The protein below binds the small molecule below.
Small molecule (SMILES): N#C[Fe](=C=O)C#N

Sequence of chain 1.B:
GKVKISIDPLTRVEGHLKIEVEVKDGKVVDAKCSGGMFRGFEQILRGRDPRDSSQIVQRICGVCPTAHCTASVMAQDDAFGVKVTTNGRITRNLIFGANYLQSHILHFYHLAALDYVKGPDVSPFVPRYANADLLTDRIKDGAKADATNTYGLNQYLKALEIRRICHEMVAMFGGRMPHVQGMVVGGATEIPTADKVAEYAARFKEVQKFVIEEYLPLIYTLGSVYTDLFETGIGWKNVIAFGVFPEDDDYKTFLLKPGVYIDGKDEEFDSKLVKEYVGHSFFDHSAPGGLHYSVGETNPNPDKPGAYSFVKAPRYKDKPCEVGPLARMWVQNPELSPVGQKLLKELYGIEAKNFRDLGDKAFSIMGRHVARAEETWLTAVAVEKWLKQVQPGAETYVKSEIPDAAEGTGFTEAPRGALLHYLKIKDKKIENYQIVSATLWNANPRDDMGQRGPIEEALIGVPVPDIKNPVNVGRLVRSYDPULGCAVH

Binding-site contacts:
Ligand atom C2 contacts residue CYS74 of chain 1.B at 3.0 Å (hydrophobic).
Ligand atom C3 contacts residue CYS74 of chain 1.B at 3.1 Å (hydrophobic).
Ligand atom C1 contacts residue CYS496 of chain 1.B at 3.0 Å (hydrophobic).
Ligand atom C1 contacts residue SEC493 of chain 1.B at 3.7 Å.
Ligand atom C3 contacts residue HIS78 of chain 1.B at 3.4 Å.
Ligand atom FE contacts residue ARG426 of chain 1.B at 4.4 Å.
Ligand atom N1 contacts residue CYS496 of chain 1.B at 3.4 Å.
Ligand atom C2 contacts residue PRO425 of chain 1.B at 4.2 Å (hydrophobic).
Ligand atom O3 contacts residue CYS74 of chain 1.B at 4.0 Å.
Ligand atom C2 contacts residue CYS496 of chain 1.B at 4.2 Å (hydrophobic).
Ligand atom O3 contacts residue ALA448 of chain 1.B at 4.2 Å.
Ligand atom N2 contacts residue PRO425 of chain 1.B at 3.3 Å.
Ligand atom N1 contacts residue SEC493 of chain 1.B at 3.7 Å.
Ligand atom C1 contacts residue THR449 of chain 1.B at 3.7 Å.
Ligand atom N1 contacts residue THR449 of chain 1.B at 2.7 Å (h-bond).
Ligand atom O3 contacts residue LEU429 of chain 1.B at 3.7 Å.
Ligand atom FE contacts residue HIS78 of chain 1.B at 4.2 Å.
Ligand atom C2 contacts residue ARG426 of chain 1.B at 3.5 Å.
Ligand atom C2 contacts residue ALA424 of chain 1.B at 3.4 Å (hydrophobic).
Ligand atom N1 contacts residue ARG426 of chain 1.B at 3.6 Å.
Ligand atom O3 contacts residue CYS496 of chain 1.B at 3.8 Å.
Ligand atom O3 contacts residue SER447 of chain 1.B at 4.2 Å.
Ligand atom C1 contacts residue ALA448 of chain 1.B at 3.7 Å (hydrophobic).
Ligand atom N1 contacts residue ALA448 of chain 1.B at 3.2 Å.
Ligand atom C3 contacts residue CYS496 of chain 1.B at 3.0 Å (hydrophobic).
Ligand atom FE contacts residue SEC493 of chain 1.B at 4.3 Å.
Ligand atom O3 contacts residue HIS78 of chain 1.B at 3.3 Å (h-bond).
Ligand atom C1 contacts residue NI1 of chain 1.M at 4.1 Å.
Ligand atom C3 contacts residue ALA424 of chain 1.B at 3.5 Å (hydrophobic).
Ligand atom FE contacts residue NI1 of chain 1.M at 3.7 Å.
Ligand atom C3 contacts residue ALA448 of chain 1.B at 4.3 Å (hydrophobic).
Ligand atom FE contacts residue CYS496 of chain 1.B at 2.3 Å.
Ligand atom N2 contacts residue ARG426 of chain 1.B at 2.9 Å (salt-bridge).
Ligand atom C1 contacts residue CYS74 of chain 1.B at 4.1 Å (hydrophobic).
Ligand atom C1 contacts residue ARG426 of chain 1.B at 3.8 Å.
Ligand atom FE contacts residue CYS74 of chain 1.B at 2.3 Å.
Ligand atom O3 contacts residue ALA424 of chain 1.B at 3.2 Å.
Ligand atom N2 contacts residue CYS74 of chain 1.B at 3.5 Å.
Ligand atom FE contacts residue ALA424 of chain 1.B at 4.4 Å.
Ligand atom N2 contacts residue ALA424 of chain 1.B at 3.2 Å.